Sequence of chain 1.K:
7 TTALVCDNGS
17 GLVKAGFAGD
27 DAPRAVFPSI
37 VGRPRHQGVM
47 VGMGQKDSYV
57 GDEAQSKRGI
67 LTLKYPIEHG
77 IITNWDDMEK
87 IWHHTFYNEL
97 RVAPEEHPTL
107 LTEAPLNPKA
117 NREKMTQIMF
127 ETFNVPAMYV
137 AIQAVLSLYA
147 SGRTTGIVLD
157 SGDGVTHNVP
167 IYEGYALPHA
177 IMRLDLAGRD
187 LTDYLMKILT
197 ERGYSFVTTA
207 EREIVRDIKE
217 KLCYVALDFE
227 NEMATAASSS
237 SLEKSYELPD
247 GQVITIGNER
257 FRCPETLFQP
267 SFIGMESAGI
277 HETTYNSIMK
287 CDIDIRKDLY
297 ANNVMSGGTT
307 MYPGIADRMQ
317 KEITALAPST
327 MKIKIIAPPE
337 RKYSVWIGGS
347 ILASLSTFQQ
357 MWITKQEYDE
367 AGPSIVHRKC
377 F

A protein and the small-molecule ligand that binds it are described below.
Small molecule (SMILES): C[C@@H]1NC(=O)[C@H](C[C@@](C)(O)CO)NC(=O)[C@@H]2CC3=c4ccccc4=N[C@H]3SC[C@H](NC(=O)[C@@H]([C@H](C)O)NC1=O)C(=O)N1C[C@H](O)C[C@H]1C(=O)N[C@@H](C)C(=O)N2

Sequence of chain 1.B:
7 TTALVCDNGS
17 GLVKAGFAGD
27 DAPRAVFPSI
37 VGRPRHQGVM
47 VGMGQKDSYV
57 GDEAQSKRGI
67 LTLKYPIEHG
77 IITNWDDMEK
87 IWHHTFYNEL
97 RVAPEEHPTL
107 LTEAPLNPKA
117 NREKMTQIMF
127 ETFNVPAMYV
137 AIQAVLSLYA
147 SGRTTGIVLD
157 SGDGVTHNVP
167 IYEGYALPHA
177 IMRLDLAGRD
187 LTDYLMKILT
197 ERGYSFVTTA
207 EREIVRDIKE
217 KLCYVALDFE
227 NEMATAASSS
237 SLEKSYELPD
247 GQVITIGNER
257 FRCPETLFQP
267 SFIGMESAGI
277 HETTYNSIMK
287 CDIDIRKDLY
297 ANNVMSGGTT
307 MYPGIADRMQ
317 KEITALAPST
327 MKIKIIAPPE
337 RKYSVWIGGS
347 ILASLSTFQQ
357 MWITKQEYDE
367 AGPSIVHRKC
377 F

Sequence of chain 1.H:
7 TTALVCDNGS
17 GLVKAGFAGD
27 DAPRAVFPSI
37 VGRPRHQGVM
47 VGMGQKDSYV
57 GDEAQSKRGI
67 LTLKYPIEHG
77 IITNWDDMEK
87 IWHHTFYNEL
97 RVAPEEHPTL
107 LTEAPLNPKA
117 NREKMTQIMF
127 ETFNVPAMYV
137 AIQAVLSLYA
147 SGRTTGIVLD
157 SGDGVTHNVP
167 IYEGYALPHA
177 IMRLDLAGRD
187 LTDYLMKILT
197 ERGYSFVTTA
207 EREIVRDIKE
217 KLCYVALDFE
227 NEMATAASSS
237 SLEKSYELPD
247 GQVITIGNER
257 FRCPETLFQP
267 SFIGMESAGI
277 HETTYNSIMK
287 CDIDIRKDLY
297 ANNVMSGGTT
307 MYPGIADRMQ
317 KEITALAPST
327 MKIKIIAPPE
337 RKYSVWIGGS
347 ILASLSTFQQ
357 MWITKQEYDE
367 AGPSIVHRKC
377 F

Binding-site contacts:
Ligand atom CA contacts residue GLY199 of chain 1.H at 3.7 Å.
Ligand atom CE2 contacts residue ILE77 of chain 1.B at 3.2 Å (hydrophobic).
Ligand atom CG2 contacts residue PHE202 of chain 1.H at 3.6 Å (hydrophobic).
Ligand atom CD2 contacts residue SER201 of chain 1.H at 3.3 Å.
Ligand atom CA contacts residue SER201 of chain 1.H at 3.3 Å.
Ligand atom CD2 contacts residue GLY199 of chain 1.H at 3.5 Å.
Ligand atom CE3 contacts residue ILE77 of chain 1.B at 3.7 Å (hydrophobic).
Ligand atom CH2 contacts residue LEU112 of chain 1.B at 3.7 Å (hydrophobic).
Ligand atom O contacts residue SER201 of chain 1.H at 3.3 Å (h-bond).
Ligand atom CE2 contacts residue SER201 of chain 1.H at 3.3 Å.
Ligand atom CD2 contacts residue ILE77 of chain 1.B at 3.4 Å (hydrophobic).
Ligand atom CB contacts residue LEU244 of chain 1.H at 3.6 Å (hydrophobic).
Ligand atom CB contacts residue THR79 of chain 1.B at 3.5 Å.
Ligand atom CZ3 contacts residue GLY199 of chain 1.H at 3.5 Å.
Ligand atom CZ2 contacts residue SER201 of chain 1.H at 3.7 Å.
Ligand atom CG contacts residue SER201 of chain 1.H at 3.6 Å.
Ligand atom CZ2 contacts residue ARG179 of chain 1.B at 3.5 Å.
Ligand atom CG contacts residue GLU74 of chain 1.B at 3.1 Å.
Ligand atom CZ3 contacts residue PRO114 of chain 1.B at 3.4 Å (hydrophobic).
Ligand atom CH2 contacts residue ILE77 of chain 1.B at 3.7 Å (hydrophobic).
Ligand atom NE1 contacts residue SER201 of chain 1.H at 3.6 Å.
Ligand atom CB contacts residue GLU207 of chain 1.H at 3.7 Å.
Ligand atom CB contacts residue GLY199 of chain 1.H at 3.3 Å.
Ligand atom CZ2 contacts residue ILE77 of chain 1.B at 3.4 Å (hydrophobic).
Ligand atom O contacts residue GLN248 of chain 1.H at 3.5 Å (h-bond).
Ligand atom CD1 contacts residue GLY199 of chain 1.H at 3.7 Å.
Ligand atom CB contacts residue SER201 of chain 1.H at 3.7 Å.
Ligand atom CE2 contacts residue ASP181 of chain 1.B at 3.6 Å.
Ligand atom CE3 contacts residue SER201 of chain 1.H at 3.7 Å.
Ligand atom CG contacts residue GLY199 of chain 1.H at 3.7 Å.
Ligand atom CB contacts residue GLU74 of chain 1.B at 3.4 Å.
Ligand atom N contacts residue GLY199 of chain 1.H at 3.1 Å (h-bond).
Ligand atom NE1 contacts residue ASP181 of chain 1.B at 2.8 Å (salt-bridge).
Ligand atom CB contacts residue TYR200 of chain 1.H at 3.6 Å (hydrophobic).
Ligand atom NE1 contacts residue ILE77 of chain 1.B at 3.7 Å.
Ligand atom CB contacts residue GLU74 of chain 1.B at 3.4 Å.
Ligand atom OD1 contacts residue GLU74 of chain 1.B at 3.2 Å (salt-bridge).
Ligand atom O1 contacts residue GLY199 of chain 1.H at 3.1 Å.
Ligand atom CB contacts residue TYR200 of chain 1.H at 3.6 Å (hydrophobic).
Ligand atom CE3 contacts residue GLY199 of chain 1.H at 2.6 Å.